This small molecule binds to this protein.
Small molecule (SMILES): CC(=O)N[C@@H]1[C@@H](O)[C@H](O)[C@@H](CO)O[C@H]1O

Sequence of chain 1.C:
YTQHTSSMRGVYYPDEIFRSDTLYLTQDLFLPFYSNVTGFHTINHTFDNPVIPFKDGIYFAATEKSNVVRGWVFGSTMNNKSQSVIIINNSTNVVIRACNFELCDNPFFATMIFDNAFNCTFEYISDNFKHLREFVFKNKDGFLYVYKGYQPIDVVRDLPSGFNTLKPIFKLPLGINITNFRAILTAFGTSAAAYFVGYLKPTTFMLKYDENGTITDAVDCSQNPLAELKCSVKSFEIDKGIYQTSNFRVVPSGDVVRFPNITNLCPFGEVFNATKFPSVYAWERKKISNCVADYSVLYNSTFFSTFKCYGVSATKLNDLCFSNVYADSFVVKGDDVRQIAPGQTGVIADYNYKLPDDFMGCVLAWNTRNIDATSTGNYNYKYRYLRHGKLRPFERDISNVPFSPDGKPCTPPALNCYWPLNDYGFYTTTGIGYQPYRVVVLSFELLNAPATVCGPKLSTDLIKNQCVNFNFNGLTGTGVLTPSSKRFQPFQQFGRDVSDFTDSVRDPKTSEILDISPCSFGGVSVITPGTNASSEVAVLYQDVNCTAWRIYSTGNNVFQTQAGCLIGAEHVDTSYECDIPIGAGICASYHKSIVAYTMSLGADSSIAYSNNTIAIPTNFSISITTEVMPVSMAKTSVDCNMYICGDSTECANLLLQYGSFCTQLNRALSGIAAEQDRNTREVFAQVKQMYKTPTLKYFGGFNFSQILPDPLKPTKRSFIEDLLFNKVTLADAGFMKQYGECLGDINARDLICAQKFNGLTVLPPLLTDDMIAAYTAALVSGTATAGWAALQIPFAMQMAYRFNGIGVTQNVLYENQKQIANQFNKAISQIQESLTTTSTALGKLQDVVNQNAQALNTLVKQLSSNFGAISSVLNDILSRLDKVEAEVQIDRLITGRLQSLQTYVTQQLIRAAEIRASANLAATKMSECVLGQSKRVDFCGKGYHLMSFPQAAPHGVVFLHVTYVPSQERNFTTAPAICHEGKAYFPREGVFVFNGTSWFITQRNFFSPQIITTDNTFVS

Binding-site contacts:
Ligand atom C8 contacts residue TYR482 of chain 1.A at 4.0 Å (hydrophobic).
Ligand atom O5 contacts residue ASN364 of chain 1.C at 2.4 Å (h-bond).
Ligand atom C3 contacts residue ASN364 of chain 1.C at 3.8 Å.
Ligand atom C2 contacts residue ASN364 of chain 1.C at 2.6 Å.
Ligand atom N2 contacts residue ASN364 of chain 1.C at 3.0 Å (h-bond).
Ligand atom C1 contacts residue ASN364 of chain 1.C at 1.5 Å.
Ligand atom C8 contacts residue ASN364 of chain 1.C at 4.3 Å.
Ligand atom N2 contacts residue TYR449 of chain 1.A at 3.4 Å (h-bond).
Ligand atom C7 contacts residue ASN364 of chain 1.C at 4.0 Å.
Ligand atom C7 contacts residue TYR449 of chain 1.A at 3.8 Å (hydrophobic).
Ligand atom C5 contacts residue ASN364 of chain 1.C at 3.7 Å.
Ligand atom O7 contacts residue TYR482 of chain 1.A at 4.1 Å.
Ligand atom C7 contacts residue TYR482 of chain 1.A at 4.3 Å (hydrophobic).
Ligand atom C8 contacts residue TYR449 of chain 1.A at 3.4 Å (hydrophobic).
Ligand atom C4 contacts residue ASN364 of chain 1.C at 4.3 Å.

Sequence of chain 1.A:
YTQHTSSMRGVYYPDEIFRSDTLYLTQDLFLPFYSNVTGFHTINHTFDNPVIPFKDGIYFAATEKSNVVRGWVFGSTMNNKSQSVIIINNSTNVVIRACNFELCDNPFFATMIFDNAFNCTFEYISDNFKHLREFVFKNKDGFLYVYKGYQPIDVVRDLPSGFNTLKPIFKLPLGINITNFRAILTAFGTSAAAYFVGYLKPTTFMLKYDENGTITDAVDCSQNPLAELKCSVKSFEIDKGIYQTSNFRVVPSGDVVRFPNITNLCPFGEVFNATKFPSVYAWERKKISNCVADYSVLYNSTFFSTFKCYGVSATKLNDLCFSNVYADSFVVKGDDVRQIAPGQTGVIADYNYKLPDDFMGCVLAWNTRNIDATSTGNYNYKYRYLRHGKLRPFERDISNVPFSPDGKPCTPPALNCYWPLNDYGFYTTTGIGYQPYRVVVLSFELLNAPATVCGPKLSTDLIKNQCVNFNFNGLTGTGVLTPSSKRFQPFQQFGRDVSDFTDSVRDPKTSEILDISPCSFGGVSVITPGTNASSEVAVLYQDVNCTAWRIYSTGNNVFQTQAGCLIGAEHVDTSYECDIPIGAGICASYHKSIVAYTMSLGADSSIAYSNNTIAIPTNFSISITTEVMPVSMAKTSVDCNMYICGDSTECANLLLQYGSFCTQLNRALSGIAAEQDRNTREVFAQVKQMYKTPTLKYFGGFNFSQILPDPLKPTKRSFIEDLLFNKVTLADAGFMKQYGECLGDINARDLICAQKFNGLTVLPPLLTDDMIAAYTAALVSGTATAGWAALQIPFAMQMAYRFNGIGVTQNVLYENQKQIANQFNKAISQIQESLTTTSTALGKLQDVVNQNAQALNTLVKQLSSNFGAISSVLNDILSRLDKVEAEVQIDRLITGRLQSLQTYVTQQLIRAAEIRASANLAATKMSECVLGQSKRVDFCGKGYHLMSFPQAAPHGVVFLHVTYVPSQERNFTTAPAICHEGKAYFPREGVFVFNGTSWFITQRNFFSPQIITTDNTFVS